Binding-site contacts:
Ligand atom C09 contacts residue PHE196 of chain 1.A at 3.6 Å (hydrophobic).
Ligand atom C21 contacts residue PHE196 of chain 1.A at 3.5 Å (hydrophobic).
Ligand atom O01 contacts residue ARG375 of chain 4.A at 2.7 Å (salt-bridge).
Ligand atom C02 contacts residue TRP581 of chain 4.A at 3.5 Å (hydrophobic).
Ligand atom O14 contacts residue PRO187 of chain 1.A at 3.6 Å.
Ligand atom O16 contacts residue PRO187 of chain 1.A at 3.2 Å.
Ligand atom N03 contacts residue LYS246 of chain 1.A at 3.1 Å (salt-bridge).
Ligand atom C10 contacts residue PRO187 of chain 1.A at 3.7 Å (hydrophobic).
Ligand atom C05 contacts residue ARG375 of chain 4.A at 3.8 Å.
Ligand atom C26 contacts residue GLY111 of chain 1.A at 3.7 Å.
Ligand atom C08 contacts residue ASP374 of chain 4.A at 3.5 Å.
Ligand atom O27 contacts residue GLY111 of chain 1.A at 3.3 Å.
Ligand atom C26 contacts residue TRP581 of chain 4.A at 3.4 Å (hydrophobic).
Ligand atom C09 contacts residue ARG375 of chain 4.A at 3.7 Å.
Ligand atom C13 contacts residue ALA112 of chain 1.A at 3.7 Å (hydrophobic).
Ligand atom O27 contacts residue TRP581 of chain 4.A at 3.4 Å.
Ligand atom C08 contacts residue ARG375 of chain 4.A at 3.7 Å.
Ligand atom C25 contacts residue GLY111 of chain 1.A at 3.4 Å.
Ligand atom C23 contacts residue PHE196 of chain 1.A at 3.6 Å (hydrophobic).
Ligand atom C23 contacts residue MET349 of chain 4.A at 3.4 Å (hydrophobic).
Ligand atom O15 contacts residue ALA652 of chain 4.A at 3.3 Å.
Ligand atom C26 contacts residue LYS246 of chain 1.A at 3.7 Å.
Ligand atom O27 contacts residue LYS246 of chain 1.A at 2.6 Å (salt-bridge).
Ligand atom C09 contacts residue VAL186 of chain 1.A at 3.7 Å (hydrophobic).
Ligand atom C23 contacts residue FAD1 of chain 4.B at 3.3 Å.
Ligand atom N18 contacts residue TRP581 of chain 4.A at 3.2 Å.
Ligand atom C07 contacts residue ARG375 of chain 4.A at 3.6 Å.
Ligand atom C05 contacts residue PRO187 of chain 1.A at 3.7 Å (hydrophobic).
Ligand atom O16 contacts residue LYS246 of chain 1.A at 3.2 Å.
Ligand atom C19 contacts residue TRP581 of chain 4.A at 3.3 Å (hydrophobic).
Ligand atom O12 contacts residue PHE196 of chain 1.A at 3.5 Å.
Ligand atom N18 contacts residue ARG375 of chain 4.A at 3.2 Å (salt-bridge).
Ligand atom C22 contacts residue MET349 of chain 4.A at 3.5 Å (hydrophobic).
Ligand atom N17 contacts residue TRP581 of chain 4.A at 3.2 Å.
Ligand atom C25 contacts residue TRP581 of chain 4.A at 3.5 Å (hydrophobic).
Ligand atom N24 contacts residue TRP581 of chain 4.A at 3.3 Å.
Ligand atom C02 contacts residue ARG375 of chain 4.A at 3.8 Å.
Ligand atom C23 contacts residue ARG375 of chain 4.A at 3.2 Å.
Ligand atom O20 contacts residue TRP581 of chain 4.A at 3.4 Å (h-bond).
Ligand atom C06 contacts residue ARG375 of chain 4.A at 3.7 Å.

This small molecule binds to this protein.
Small molecule (SMILES): CCCOc1nn(C(=O)NS(=O)(=O)c2ccccc2C(=O)OC)c(=O)n1C

Sequence of chain 4.A:
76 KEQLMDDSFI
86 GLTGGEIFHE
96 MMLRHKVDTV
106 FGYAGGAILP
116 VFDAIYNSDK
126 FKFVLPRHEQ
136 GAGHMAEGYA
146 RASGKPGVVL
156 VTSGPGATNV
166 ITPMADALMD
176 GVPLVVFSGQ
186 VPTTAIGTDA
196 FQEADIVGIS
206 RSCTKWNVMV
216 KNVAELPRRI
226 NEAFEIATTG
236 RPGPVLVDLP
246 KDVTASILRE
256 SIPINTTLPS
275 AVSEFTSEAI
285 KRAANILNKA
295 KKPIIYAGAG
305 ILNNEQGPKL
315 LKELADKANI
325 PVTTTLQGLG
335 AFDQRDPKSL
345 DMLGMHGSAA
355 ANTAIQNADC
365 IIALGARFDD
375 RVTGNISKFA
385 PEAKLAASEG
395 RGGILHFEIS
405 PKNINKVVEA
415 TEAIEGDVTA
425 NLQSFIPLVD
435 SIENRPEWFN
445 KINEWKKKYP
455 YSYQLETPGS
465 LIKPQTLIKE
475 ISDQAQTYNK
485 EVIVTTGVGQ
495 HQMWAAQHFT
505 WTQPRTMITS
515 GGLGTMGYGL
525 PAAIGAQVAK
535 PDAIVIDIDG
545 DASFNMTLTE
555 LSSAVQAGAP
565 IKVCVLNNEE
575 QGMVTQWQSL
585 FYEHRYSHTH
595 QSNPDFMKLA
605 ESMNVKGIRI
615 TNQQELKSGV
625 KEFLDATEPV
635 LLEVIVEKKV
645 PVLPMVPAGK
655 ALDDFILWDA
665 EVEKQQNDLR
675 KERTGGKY

Sequence of chain 1.A:
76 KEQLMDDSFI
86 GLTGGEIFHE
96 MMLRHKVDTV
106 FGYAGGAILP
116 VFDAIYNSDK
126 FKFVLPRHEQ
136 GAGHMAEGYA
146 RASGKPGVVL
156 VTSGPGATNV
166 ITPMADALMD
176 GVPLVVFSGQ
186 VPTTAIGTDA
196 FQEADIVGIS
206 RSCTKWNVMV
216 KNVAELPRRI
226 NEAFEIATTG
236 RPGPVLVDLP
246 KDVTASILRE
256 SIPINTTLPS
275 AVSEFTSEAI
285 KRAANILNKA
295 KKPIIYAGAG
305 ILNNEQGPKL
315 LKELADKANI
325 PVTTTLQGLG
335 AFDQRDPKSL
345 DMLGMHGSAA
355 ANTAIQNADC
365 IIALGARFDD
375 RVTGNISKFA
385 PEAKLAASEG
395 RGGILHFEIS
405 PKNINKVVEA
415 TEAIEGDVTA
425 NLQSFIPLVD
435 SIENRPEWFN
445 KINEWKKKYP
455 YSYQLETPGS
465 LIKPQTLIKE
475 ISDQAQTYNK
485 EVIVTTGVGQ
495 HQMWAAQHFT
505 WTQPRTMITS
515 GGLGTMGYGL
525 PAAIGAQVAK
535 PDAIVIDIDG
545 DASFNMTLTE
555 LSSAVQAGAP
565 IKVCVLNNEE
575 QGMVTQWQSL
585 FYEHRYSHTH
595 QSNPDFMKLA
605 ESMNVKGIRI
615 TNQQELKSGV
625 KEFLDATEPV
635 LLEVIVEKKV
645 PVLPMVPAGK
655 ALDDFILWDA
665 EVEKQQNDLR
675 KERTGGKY